Binding-site contacts:
Ligand atom C2 contacts residue ASP121 of chain 1.A at 3.4 Å.
Ligand atom O5 contacts residue LYS274 of chain 1.A at 3.5 Å.
Ligand atom O2P contacts residue ARG243 of chain 2.A at 2.9 Å (salt-bridge).
Ligand atom C5 contacts residue GLY246 of chain 1.A at 4.0 Å.
Ligand atom C3 contacts residue ASP121 of chain 1.A at 3.3 Å.
Ligand atom C3 contacts residue GLY246 of chain 1.A at 3.8 Å.
Ligand atom O2P contacts residue ASN212 of chain 1.A at 3.9 Å.
Ligand atom O3P contacts residue ASN212 of chain 1.A at 2.7 Å (h-bond).
Ligand atom O6 contacts residue TYR264 of chain 1.A at 3.5 Å.
Ligand atom O3 contacts residue GLY246 of chain 1.A at 3.4 Å (h-bond).
Ligand atom O2 contacts residue ASP121 of chain 1.A at 3.7 Å.
Ligand atom O1P contacts residue LYS274 of chain 1.A at 3.4 Å (salt-bridge).
Ligand atom O3 contacts residue SER247 of chain 1.A at 3.1 Å.
Ligand atom O2 contacts residue SER124 of chain 1.A at 3.9 Å.
Ligand atom O6 contacts residue LYS274 of chain 1.A at 3.0 Å (salt-bridge).
Ligand atom C3 contacts residue MET248 of chain 1.A at 3.2 Å (hydrophobic).
Ligand atom C6 contacts residue GLY246 of chain 1.A at 3.7 Å.
Ligand atom O2 contacts residue PO41 of chain 1.F at 3.7 Å.
Ligand atom O4 contacts residue MET248 of chain 1.A at 3.4 Å (h-bond).
Ligand atom P contacts residue LYS274 of chain 1.A at 3.7 Å.
Ligand atom O2 contacts residue GLY246 of chain 1.A at 3.5 Å (h-bond).
Ligand atom O2P contacts residue LYS274 of chain 1.A at 3.9 Å.
Ligand atom C6 contacts residue LYS274 of chain 1.A at 3.8 Å.
Ligand atom O1 contacts residue LYS274 of chain 1.A at 3.5 Å.
Ligand atom P contacts residue ASN212 of chain 1.A at 3.6 Å.
Ligand atom C4 contacts residue GLY246 of chain 1.A at 3.3 Å.
Ligand atom C1 contacts residue PO41 of chain 1.F at 3.9 Å.
Ligand atom O1 contacts residue MG1 of chain 1.E at 3.8 Å.
Ligand atom O3 contacts residue ASP121 of chain 1.A at 2.8 Å (salt-bridge).
Ligand atom O2 contacts residue GLY122 of chain 1.A at 3.7 Å.
Ligand atom C1 contacts residue MG1 of chain 1.E at 3.5 Å.
Ligand atom O3 contacts residue MET248 of chain 1.A at 2.4 Å (h-bond).
Ligand atom O1P contacts residue ASN212 of chain 1.A at 3.9 Å.
Ligand atom O1P contacts residue TYR215 of chain 1.A at 2.5 Å (h-bond).
Ligand atom O1P contacts residue TYR264 of chain 1.A at 3.4 Å (h-bond).
Ligand atom C4 contacts residue MET248 of chain 1.A at 3.5 Å (hydrophobic).
Ligand atom O3P contacts residue TYR244 of chain 1.A at 2.8 Å (h-bond).
Ligand atom P contacts residue TYR215 of chain 1.A at 3.8 Å.
Ligand atom O4 contacts residue LEU275 of chain 1.A at 3.8 Å.
Ligand atom C1 contacts residue ASP121 of chain 1.A at 2.7 Å.

Sequence of chain 2.A:
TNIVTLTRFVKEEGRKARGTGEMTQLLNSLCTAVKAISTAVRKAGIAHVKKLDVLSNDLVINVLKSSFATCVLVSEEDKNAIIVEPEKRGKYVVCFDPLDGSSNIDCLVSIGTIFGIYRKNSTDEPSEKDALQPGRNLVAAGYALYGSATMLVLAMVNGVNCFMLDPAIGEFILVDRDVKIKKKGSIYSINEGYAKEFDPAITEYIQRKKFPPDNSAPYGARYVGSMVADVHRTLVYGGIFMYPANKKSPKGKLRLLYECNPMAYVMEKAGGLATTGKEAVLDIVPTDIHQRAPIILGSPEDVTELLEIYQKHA

The small molecule below binds the protein below.
Small molecule (SMILES): O=P(O)(O)OC[C@H]1O[C@](O)(CO)[C@@H](O)[C@@H]1O

Sequence of chain 1.A:
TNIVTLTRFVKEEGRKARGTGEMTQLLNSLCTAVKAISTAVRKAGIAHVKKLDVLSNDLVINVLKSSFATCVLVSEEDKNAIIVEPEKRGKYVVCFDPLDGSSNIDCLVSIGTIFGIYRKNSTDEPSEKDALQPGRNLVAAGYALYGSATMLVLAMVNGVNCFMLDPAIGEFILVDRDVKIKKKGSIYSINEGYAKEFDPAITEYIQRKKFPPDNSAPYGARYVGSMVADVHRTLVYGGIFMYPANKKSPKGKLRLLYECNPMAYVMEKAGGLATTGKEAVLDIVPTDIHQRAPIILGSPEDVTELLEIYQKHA